Sequence of chain 1.A:
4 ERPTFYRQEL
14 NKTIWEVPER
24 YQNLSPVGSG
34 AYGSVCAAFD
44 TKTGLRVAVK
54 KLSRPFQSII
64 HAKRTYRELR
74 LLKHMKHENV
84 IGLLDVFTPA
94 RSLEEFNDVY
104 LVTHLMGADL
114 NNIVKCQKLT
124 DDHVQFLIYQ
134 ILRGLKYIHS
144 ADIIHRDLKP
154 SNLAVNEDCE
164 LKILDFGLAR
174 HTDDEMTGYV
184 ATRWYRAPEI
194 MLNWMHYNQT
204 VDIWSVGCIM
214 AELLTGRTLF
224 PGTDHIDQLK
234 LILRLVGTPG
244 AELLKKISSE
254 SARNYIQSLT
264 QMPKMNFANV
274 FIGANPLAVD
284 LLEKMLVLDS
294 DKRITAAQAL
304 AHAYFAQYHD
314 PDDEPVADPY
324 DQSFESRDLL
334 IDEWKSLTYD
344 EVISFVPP

Binding-site contacts:
Ligand atom N1 contacts residue LEU167 of chain 1.A at 3.7 Å.
Ligand atom C16 contacts residue LYS53 of chain 1.A at 3.7 Å.
Ligand atom C10 contacts residue VAL30 of chain 1.A at 4.2 Å (hydrophobic).
Ligand atom N3 contacts residue MET109 of chain 1.A at 2.8 Å (h-bond).
Ligand atom N3 contacts residue ALA51 of chain 1.A at 3.7 Å.
Ligand atom S21 contacts residue LEU104 of chain 1.A at 3.6 Å.
Ligand atom C10 contacts residue VAL38 of chain 1.A at 4.1 Å (hydrophobic).
Ligand atom C22 contacts residue LEU104 of chain 1.A at 3.4 Å (hydrophobic).
Ligand atom C22 contacts residue VAL105 of chain 1.A at 4.0 Å (hydrophobic).
Ligand atom C4 contacts residue MET109 of chain 1.A at 3.9 Å (hydrophobic).
Ligand atom C2 contacts residue LEU108 of chain 1.A at 4.0 Å (hydrophobic).
Ligand atom C32 contacts residue GLY31 of chain 1.A at 3.8 Å.
Ligand atom S21 contacts residue LYS53 of chain 1.A at 3.5 Å.
Ligand atom C2 contacts residue THR106 of chain 1.A at 4.1 Å.
Ligand atom O31 contacts residue VAL30 of chain 1.A at 3.5 Å (h-bond).
Ligand atom N3 contacts residue HIS107 of chain 1.A at 4.0 Å.
Ligand atom C8 contacts residue VAL30 of chain 1.A at 3.9 Å (hydrophobic).
Ligand atom C2 contacts residue ALA51 of chain 1.A at 3.5 Å (hydrophobic).
Ligand atom O26 contacts residue VAL30 of chain 1.A at 3.9 Å.
Ligand atom C4 contacts residue ALA51 of chain 1.A at 4.2 Å (hydrophobic).
Ligand atom C17 contacts residue LYS53 of chain 1.A at 4.1 Å.
Ligand atom N1 contacts residue THR106 of chain 1.A at 4.1 Å.
Ligand atom C7 contacts residue LEU108 of chain 1.A at 3.9 Å (hydrophobic).
Ligand atom C17 contacts residue GLU71 of chain 1.A at 3.5 Å.
Ligand atom C32 contacts residue VAL30 of chain 1.A at 3.3 Å (hydrophobic).
Ligand atom N3 contacts residue LEU108 of chain 1.A at 3.7 Å.
Ligand atom C22 contacts residue THR106 of chain 1.A at 3.1 Å.
Ligand atom C2 contacts residue HIS107 of chain 1.A at 3.3 Å.
Ligand atom C7 contacts residue MET109 of chain 1.A at 3.7 Å (hydrophobic).
Ligand atom N1 contacts residue ALA51 of chain 1.A at 3.7 Å.
Ligand atom C19 contacts residue ASP168 of chain 1.A at 3.7 Å.
Ligand atom C18 contacts residue ASP168 of chain 1.A at 3.8 Å.
Ligand atom C9 contacts residue VAL30 of chain 1.A at 3.6 Å (hydrophobic).
Ligand atom C18 contacts residue GLU71 of chain 1.A at 4.0 Å.
Ligand atom C22 contacts residue ALA51 of chain 1.A at 3.2 Å (hydrophobic).
Ligand atom C27 contacts residue MET109 of chain 1.A at 4.0 Å (hydrophobic).
Ligand atom S21 contacts residue THR106 of chain 1.A at 3.9 Å.
Ligand atom C4 contacts residue LEU108 of chain 1.A at 4.1 Å (hydrophobic).
Ligand atom C15 contacts residue LYS53 of chain 1.A at 4.2 Å.
Ligand atom C2 contacts residue MET109 of chain 1.A at 3.4 Å (hydrophobic).

The protein below binds the small molecule below.
Small molecule (SMILES): COc1cc2ncnc(Nc3cccc(SC)c3)c2cc1OC